Binding-site contacts:
Ligand atom C5 contacts residue GLU78 of chain 1.A at 3.7 Å.
Ligand atom C5 contacts residue MET44 of chain 1.A at 4.1 Å (hydrophobic).
Ligand atom C5 contacts residue LYS43 of chain 1.A at 4.0 Å.
Ligand atom O1 contacts residue ASN81 of chain 1.A at 2.8 Å (h-bond).
Ligand atom O2 contacts residue GLU78 of chain 1.A at 4.4 Å.
Ligand atom C4 contacts residue GLU78 of chain 1.A at 4.1 Å.
Ligand atom O2 contacts residue ASN81 of chain 1.A at 3.9 Å.
Ligand atom O1 contacts residue GLU82 of chain 1.A at 3.7 Å.
Ligand atom O4 contacts residue GLU78 of chain 1.A at 3.3 Å (salt-bridge).
Ligand atom C1 contacts residue ASN81 of chain 1.A at 4.0 Å.
Ligand atom O5 contacts residue MET44 of chain 1.A at 3.3 Å.
Ligand atom O5 contacts residue GLU78 of chain 1.A at 2.9 Å (salt-bridge).
Ligand atom O4 contacts residue LEU80 of chain 1.A at 4.4 Å.
Ligand atom C1 contacts residue LEU80 of chain 1.A at 4.2 Å (hydrophobic).
Ligand atom O1 contacts residue LEU80 of chain 1.A at 3.2 Å.
Ligand atom C2 contacts residue ASN81 of chain 1.A at 4.0 Å.
Ligand atom O4 contacts residue SER79 of chain 1.A at 4.5 Å.
Ligand atom O5 contacts residue SER79 of chain 1.A at 4.0 Å.
Ligand atom C3 contacts residue SER79 of chain 1.A at 4.1 Å.

The small molecule below binds the protein below.
Small molecule (SMILES): O=C(CO)[C@@H](O)[C@@H](O)CO

Sequence of chain 1.A:
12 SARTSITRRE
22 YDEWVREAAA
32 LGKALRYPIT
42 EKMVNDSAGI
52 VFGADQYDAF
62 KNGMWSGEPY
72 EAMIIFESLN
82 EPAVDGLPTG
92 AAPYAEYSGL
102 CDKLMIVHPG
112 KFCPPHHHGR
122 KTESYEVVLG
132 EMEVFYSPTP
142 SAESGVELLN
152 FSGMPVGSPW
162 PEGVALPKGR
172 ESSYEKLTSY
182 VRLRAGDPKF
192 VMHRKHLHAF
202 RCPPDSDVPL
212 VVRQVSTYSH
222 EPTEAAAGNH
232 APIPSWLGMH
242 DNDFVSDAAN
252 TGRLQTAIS